Sequence of chain 1.A:
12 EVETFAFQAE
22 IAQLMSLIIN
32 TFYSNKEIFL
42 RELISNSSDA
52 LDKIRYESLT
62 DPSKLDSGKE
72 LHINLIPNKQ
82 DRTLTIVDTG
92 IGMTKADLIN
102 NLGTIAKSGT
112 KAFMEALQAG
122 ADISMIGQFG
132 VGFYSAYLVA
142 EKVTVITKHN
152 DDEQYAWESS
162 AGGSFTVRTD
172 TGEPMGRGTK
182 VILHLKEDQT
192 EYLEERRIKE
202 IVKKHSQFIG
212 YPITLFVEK

Binding-site contacts:
Ligand atom C9 contacts residue GLY93 of chain 1.A at 4.2 Å.
Ligand atom C8 contacts residue MET94 of chain 1.A at 3.6 Å (hydrophobic).
Ligand atom O1 contacts residue ALA51 of chain 1.A at 3.9 Å.
Ligand atom O2 contacts residue VAL182 of chain 1.A at 3.7 Å.
Ligand atom C2 contacts residue THR180 of chain 1.A at 4.0 Å.
Ligand atom O3 contacts residue LYS54 of chain 1.A at 2.8 Å (salt-bridge).
Ligand atom C4 contacts residue SER48 of chain 1.A at 3.9 Å.
Ligand atom C3 contacts residue ASP89 of chain 1.A at 3.6 Å.
Ligand atom C8 contacts residue GLY93 of chain 1.A at 3.5 Å.
Ligand atom C11 contacts residue LEU103 of chain 1.A at 4.2 Å (hydrophobic).
Ligand atom C3 contacts residue ALA51 of chain 1.A at 4.1 Å (hydrophobic).
Ligand atom C9 contacts residue LYS54 of chain 1.A at 3.6 Å.
Ligand atom C7 contacts residue LEU103 of chain 1.A at 4.3 Å (hydrophobic).
Ligand atom O2 contacts residue PHE134 of chain 1.A at 4.2 Å.
Ligand atom O2 contacts residue LEU44 of chain 1.A at 3.6 Å.
Ligand atom C5 contacts residue ASN47 of chain 1.A at 3.4 Å.
Ligand atom N contacts residue MET94 of chain 1.A at 3.9 Å.
Ligand atom C10 contacts residue LYS54 of chain 1.A at 3.8 Å.
Ligand atom O1 contacts residue GLY93 of chain 1.A at 3.8 Å.
Ligand atom C3 contacts residue ASN47 of chain 1.A at 4.0 Å.
Ligand atom C6 contacts residue ASN47 of chain 1.A at 3.9 Å.
Ligand atom C3 contacts residue THR180 of chain 1.A at 3.7 Å.
Ligand atom C5 contacts residue VAL182 of chain 1.A at 4.2 Å (hydrophobic).
Ligand atom C2 contacts residue MET94 of chain 1.A at 4.0 Å (hydrophobic).
Ligand atom C4 contacts residue THR180 of chain 1.A at 3.9 Å.
Ligand atom C9 contacts residue ILE92 of chain 1.A at 3.4 Å (hydrophobic).
Ligand atom C8 contacts residue ILE92 of chain 1.A at 4.0 Å (hydrophobic).
Ligand atom N contacts residue ALA51 of chain 1.A at 4.0 Å.
Ligand atom C5 contacts residue THR180 of chain 1.A at 4.3 Å.
Ligand atom C4 contacts residue ASN47 of chain 1.A at 3.6 Å.
Ligand atom O1 contacts residue MET94 of chain 1.A at 3.7 Å.
Ligand atom C7 contacts residue MET94 of chain 1.A at 3.7 Å (hydrophobic).
Ligand atom O2 contacts residue ASN47 of chain 1.A at 3.3 Å (h-bond).
Ligand atom C1 contacts residue ALA51 of chain 1.A at 3.8 Å (hydrophobic).
Ligand atom C1 contacts residue THR180 of chain 1.A at 3.7 Å.
Ligand atom C4 contacts residue ASP89 of chain 1.A at 3.7 Å.
Ligand atom C8 contacts residue ALA51 of chain 1.A at 4.3 Å (hydrophobic).
Ligand atom C1 contacts residue MET94 of chain 1.A at 3.8 Å (hydrophobic).
Ligand atom O1 contacts residue THR180 of chain 1.A at 2.7 Å (h-bond).
Ligand atom C9 contacts residue ALA51 of chain 1.A at 4.2 Å (hydrophobic).

A protein and the small-molecule ligand that binds it are described below.
Small molecule (SMILES): O=C(c1ccc(O)cc1)N1CCOCC1